Sequence of chain 1.D:
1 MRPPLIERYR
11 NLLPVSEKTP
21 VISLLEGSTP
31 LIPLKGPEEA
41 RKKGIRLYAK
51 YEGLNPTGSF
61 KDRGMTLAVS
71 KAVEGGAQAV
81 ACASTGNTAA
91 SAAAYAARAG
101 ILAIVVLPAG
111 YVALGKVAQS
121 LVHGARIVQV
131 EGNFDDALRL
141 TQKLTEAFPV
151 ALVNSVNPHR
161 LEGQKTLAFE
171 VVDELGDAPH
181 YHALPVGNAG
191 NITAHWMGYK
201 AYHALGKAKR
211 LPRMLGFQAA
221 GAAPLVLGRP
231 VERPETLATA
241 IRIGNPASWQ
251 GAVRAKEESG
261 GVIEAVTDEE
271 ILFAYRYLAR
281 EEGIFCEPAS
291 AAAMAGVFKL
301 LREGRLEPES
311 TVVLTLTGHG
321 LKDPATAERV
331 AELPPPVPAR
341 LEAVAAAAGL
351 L

Binding-site contacts:
Ligand atom C2A contacts residue ASN87 of chain 1.D at 3.1 Å.
Ligand atom OP3 contacts residue ASN191 of chain 1.D at 2.7 Å (h-bond).
Ligand atom O3B contacts residue THR88 of chain 1.D at 2.8 Å (h-bond).
Ligand atom O3 contacts residue ALA240 of chain 1.D at 3.5 Å.
Ligand atom CGI contacts residue PHE134 of chain 1.D at 3.3 Å (hydrophobic).
Ligand atom C6 contacts residue THR317 of chain 1.D at 3.5 Å.
Ligand atom C2 contacts residue THR317 of chain 1.D at 3.3 Å.
Ligand atom N4A contacts residue LYS61 of chain 1.D at 3.1 Å (salt-bridge).
Ligand atom O2B contacts residue THR85 of chain 1.D at 3.1 Å (h-bond).
Ligand atom CBC contacts residue THR88 of chain 1.D at 3.1 Å.
Ligand atom PG contacts residue THR88 of chain 1.D at 3.5 Å.
Ligand atom O3B contacts residue SER84 of chain 1.D at 3.4 Å (h-bond).
Ligand atom OP2 contacts residue GLY187 of chain 1.D at 2.8 Å (h-bond).
Ligand atom O2B contacts residue SER84 of chain 1.D at 2.5 Å (h-bond).
Ligand atom OG3 contacts residue ASN188 of chain 1.D at 3.0 Å (h-bond).
Ligand atom OG2 contacts residue LYS61 of chain 1.D at 2.7 Å (salt-bridge).
Ligand atom O3B contacts residue THR85 of chain 1.D at 3.4 Å (h-bond).
Ligand atom CEI contacts residue THR88 of chain 1.D at 3.5 Å.
Ligand atom OP2 contacts residue ALA189 of chain 1.D at 2.9 Å (h-bond).
Ligand atom OG1 contacts residue ARG160 of chain 1.D at 2.8 Å (salt-bridge).
Ligand atom OG3 contacts residue SER155 of chain 1.D at 2.6 Å (h-bond).
Ligand atom OP3 contacts residue GLY190 of chain 1.D at 3.3 Å (h-bond).
Ligand atom C2A contacts residue GLU287 of chain 1.D at 3.2 Å.
Ligand atom OG2 contacts residue ARG160 of chain 1.D at 2.7 Å (salt-bridge).
Ligand atom OP2 contacts residue ASN188 of chain 1.D at 3.4 Å (h-bond).
Ligand atom CBC contacts residue SER84 of chain 1.D at 3.3 Å.
Ligand atom CAI contacts residue LYS61 of chain 1.D at 3.4 Å.
Ligand atom OG1 contacts residue ASN154 of chain 1.D at 3.0 Å (h-bond).
Ligand atom C5A contacts residue GLY187 of chain 1.D at 3.4 Å.
Ligand atom C2A contacts residue THR317 of chain 1.D at 3.1 Å.
Ligand atom OG2 contacts residue THR88 of chain 1.D at 2.6 Å (h-bond).
Ligand atom O3B contacts residue ASN87 of chain 1.D at 3.0 Å (h-bond).
Ligand atom OP1 contacts residue ASN188 of chain 1.D at 2.8 Å (h-bond).
Ligand atom N1 contacts residue THR317 of chain 1.D at 2.5 Å (h-bond).
Ligand atom OG1 contacts residue SER155 of chain 1.D at 2.6 Å (h-bond).
Ligand atom O3 contacts residue ASN87 of chain 1.D at 2.6 Å (h-bond).
Ligand atom CBC contacts residue THR85 of chain 1.D at 3.3 Å.
Ligand atom CEI contacts residue ASN154 of chain 1.D at 3.5 Å.
Ligand atom O2B contacts residue THR88 of chain 1.D at 3.2 Å.
Ligand atom CAI contacts residue THR85 of chain 1.D at 3.5 Å.

The protein below binds the small molecule below.
Small molecule (SMILES): Cc1ncc(COP(=O)(O)O)c(CN/C(=C/CCP(=O)(O)O)C(=O)O)c1O